The protein below binds the small molecule below.
Small molecule (SMILES): CC(=O)C(=O)O

Sequence of chain 1.A:
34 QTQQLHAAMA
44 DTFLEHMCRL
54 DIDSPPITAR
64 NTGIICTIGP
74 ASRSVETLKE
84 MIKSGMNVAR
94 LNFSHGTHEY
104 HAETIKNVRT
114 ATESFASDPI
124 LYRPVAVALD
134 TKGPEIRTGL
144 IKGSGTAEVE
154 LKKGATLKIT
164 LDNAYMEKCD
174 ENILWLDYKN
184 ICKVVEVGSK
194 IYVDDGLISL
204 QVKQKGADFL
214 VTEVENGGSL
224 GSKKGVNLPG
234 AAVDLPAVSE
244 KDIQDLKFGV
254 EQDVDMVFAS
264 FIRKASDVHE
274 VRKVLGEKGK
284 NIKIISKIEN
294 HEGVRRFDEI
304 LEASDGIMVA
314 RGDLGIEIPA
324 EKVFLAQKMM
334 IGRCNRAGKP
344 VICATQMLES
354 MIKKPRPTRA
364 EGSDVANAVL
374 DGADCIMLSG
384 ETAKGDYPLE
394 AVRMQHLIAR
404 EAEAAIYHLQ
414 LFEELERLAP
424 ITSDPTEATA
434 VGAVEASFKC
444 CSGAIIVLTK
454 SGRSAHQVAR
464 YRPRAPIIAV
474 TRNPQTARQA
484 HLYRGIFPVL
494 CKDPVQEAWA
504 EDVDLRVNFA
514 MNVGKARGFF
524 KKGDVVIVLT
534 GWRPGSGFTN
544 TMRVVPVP

Binding-site contacts:
Ligand atom O3 contacts residue MG1 of chain 1.H at 2.2 Å.
Ligand atom CB contacts residue MET311 of chain 1.A at 4.4 Å (hydrophobic).
Ligand atom C contacts residue ALA313 of chain 1.A at 3.5 Å (hydrophobic).
Ligand atom O3 contacts residue ASP316 of chain 1.A at 4.3 Å.
Ligand atom C contacts residue GLY315 of chain 1.A at 3.7 Å.
Ligand atom O3 contacts residue ALA313 of chain 1.A at 3.8 Å.
Ligand atom CB contacts residue MET380 of chain 1.A at 4.1 Å (hydrophobic).
Ligand atom C contacts residue GLU292 of chain 1.A at 3.4 Å.
Ligand atom O3 contacts residue GLU292 of chain 1.A at 2.8 Å (salt-bridge).
Ligand atom OXT contacts residue ASP316 of chain 1.A at 3.0 Å (salt-bridge).
Ligand atom CA contacts residue MG1 of chain 1.H at 2.9 Å.
Ligand atom CB contacts residue THR348 of chain 1.A at 3.1 Å.
Ligand atom C contacts residue MG1 of chain 1.H at 3.0 Å.
Ligand atom OXT contacts residue GLU292 of chain 1.A at 2.8 Å (salt-bridge).
Ligand atom O contacts residue THR348 of chain 1.A at 2.6 Å (h-bond).
Ligand atom O contacts residue ASP316 of chain 1.A at 3.7 Å.
Ligand atom OXT contacts residue ALA313 of chain 1.A at 3.9 Å.
Ligand atom O contacts residue ARG314 of chain 1.A at 3.5 Å (salt-bridge).
Ligand atom C contacts residue THR348 of chain 1.A at 3.5 Å.
Ligand atom CB contacts residue LYS290 of chain 1.A at 4.3 Å.
Ligand atom C contacts residue ASP316 of chain 1.A at 3.7 Å.
Ligand atom O contacts residue GLY315 of chain 1.A at 2.6 Å (h-bond).
Ligand atom O contacts residue ALA313 of chain 1.A at 3.3 Å.
Ligand atom CB contacts residue ALA313 of chain 1.A at 4.2 Å (hydrophobic).
Ligand atom CB contacts residue ARG93 of chain 1.A at 4.2 Å.
Ligand atom CB contacts residue MG1 of chain 1.H at 4.3 Å.
Ligand atom CA contacts residue GLU292 of chain 1.A at 3.5 Å.
Ligand atom CA contacts residue ALA313 of chain 1.A at 3.6 Å (hydrophobic).
Ligand atom OXT contacts residue GLY315 of chain 1.A at 3.8 Å.
Ligand atom C contacts residue ARG314 of chain 1.A at 4.4 Å.
Ligand atom CA contacts residue THR348 of chain 1.A at 3.7 Å.
Ligand atom CA contacts residue LYS290 of chain 1.A at 4.0 Å.
Ligand atom O3 contacts residue LYS290 of chain 1.A at 3.0 Å (salt-bridge).
Ligand atom OXT contacts residue MG1 of chain 1.H at 2.1 Å.
Ligand atom O contacts residue GLU292 of chain 1.A at 4.4 Å.
Ligand atom O contacts residue MG1 of chain 1.H at 4.2 Å.